The small molecule below binds the protein below.
Small molecule (SMILES): CC(=O)N[C@H]1[C@H](O[C@H]2[C@H](O)[C@@H](NC(C)=O)CO[C@@H]2CO)O[C@H](CO)[C@@H](O)[C@@H]1O

Binding-site contacts:
Ligand atom C8 contacts residue VAL16 of chain 1.C at 4.2 Å (hydrophobic).
Ligand atom C1 contacts residue ASN17 of chain 1.C at 1.5 Å.
Ligand atom O7 contacts residue ASN17 of chain 1.C at 3.2 Å (h-bond).
Ligand atom O6 contacts residue ASN137 of chain 1.C at 4.5 Å.
Ligand atom C7 contacts residue ASN17 of chain 1.C at 3.2 Å.
Ligand atom C2 contacts residue ASN17 of chain 1.C at 2.6 Å.
Ligand atom C5 contacts residue ASN17 of chain 1.C at 3.7 Å.
Ligand atom O5 contacts residue ASN17 of chain 1.C at 2.4 Å (h-bond).
Ligand atom C8 contacts residue ASN17 of chain 1.C at 4.0 Å.
Ligand atom N2 contacts residue ASN17 of chain 1.C at 3.0 Å (h-bond).
Ligand atom C8 contacts residue CYS15 of chain 1.C at 3.3 Å (hydrophobic).
Ligand atom C4 contacts residue ASN17 of chain 1.C at 4.3 Å.
Ligand atom C3 contacts residue ASN17 of chain 1.C at 3.9 Å.
Ligand atom C5 contacts residue ASN137 of chain 1.C at 4.3 Å.
Ligand atom C1 contacts residue ASN137 of chain 1.C at 4.5 Å.

Sequence of chain 1.C:
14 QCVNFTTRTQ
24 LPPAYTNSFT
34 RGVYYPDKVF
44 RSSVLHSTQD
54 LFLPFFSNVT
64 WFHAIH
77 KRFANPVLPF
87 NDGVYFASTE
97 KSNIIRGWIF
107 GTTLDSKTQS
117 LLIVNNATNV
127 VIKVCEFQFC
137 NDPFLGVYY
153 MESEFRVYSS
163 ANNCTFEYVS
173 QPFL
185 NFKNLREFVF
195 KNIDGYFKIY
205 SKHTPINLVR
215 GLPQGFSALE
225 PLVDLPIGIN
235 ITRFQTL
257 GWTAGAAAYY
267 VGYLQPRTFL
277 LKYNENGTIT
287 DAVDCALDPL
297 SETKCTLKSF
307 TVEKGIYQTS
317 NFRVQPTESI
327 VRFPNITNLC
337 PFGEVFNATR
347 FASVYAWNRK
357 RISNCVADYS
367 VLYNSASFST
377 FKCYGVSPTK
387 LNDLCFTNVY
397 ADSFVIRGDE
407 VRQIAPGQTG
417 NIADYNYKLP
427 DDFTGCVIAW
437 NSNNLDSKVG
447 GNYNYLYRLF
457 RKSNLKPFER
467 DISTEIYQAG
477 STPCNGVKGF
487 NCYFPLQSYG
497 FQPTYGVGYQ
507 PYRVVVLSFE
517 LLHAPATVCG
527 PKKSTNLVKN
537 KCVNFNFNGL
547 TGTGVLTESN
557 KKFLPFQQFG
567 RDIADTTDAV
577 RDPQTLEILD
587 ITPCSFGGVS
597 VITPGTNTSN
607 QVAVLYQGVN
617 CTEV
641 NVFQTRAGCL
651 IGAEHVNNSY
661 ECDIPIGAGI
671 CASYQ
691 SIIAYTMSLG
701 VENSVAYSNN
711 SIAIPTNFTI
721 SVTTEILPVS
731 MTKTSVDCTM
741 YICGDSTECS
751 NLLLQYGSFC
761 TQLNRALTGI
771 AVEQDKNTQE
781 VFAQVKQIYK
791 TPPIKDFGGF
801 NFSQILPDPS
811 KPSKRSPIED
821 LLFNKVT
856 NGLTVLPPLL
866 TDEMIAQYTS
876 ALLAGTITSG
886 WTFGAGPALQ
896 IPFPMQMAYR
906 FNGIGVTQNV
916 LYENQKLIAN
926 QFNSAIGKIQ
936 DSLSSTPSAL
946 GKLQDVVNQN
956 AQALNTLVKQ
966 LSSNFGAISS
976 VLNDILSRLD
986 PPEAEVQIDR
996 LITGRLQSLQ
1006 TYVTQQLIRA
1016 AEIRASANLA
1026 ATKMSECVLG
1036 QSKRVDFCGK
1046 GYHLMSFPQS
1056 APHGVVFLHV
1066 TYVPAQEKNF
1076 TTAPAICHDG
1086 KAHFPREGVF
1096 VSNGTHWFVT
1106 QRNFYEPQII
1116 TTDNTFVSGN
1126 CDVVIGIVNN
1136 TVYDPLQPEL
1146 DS